Sequence of chain 1.A:
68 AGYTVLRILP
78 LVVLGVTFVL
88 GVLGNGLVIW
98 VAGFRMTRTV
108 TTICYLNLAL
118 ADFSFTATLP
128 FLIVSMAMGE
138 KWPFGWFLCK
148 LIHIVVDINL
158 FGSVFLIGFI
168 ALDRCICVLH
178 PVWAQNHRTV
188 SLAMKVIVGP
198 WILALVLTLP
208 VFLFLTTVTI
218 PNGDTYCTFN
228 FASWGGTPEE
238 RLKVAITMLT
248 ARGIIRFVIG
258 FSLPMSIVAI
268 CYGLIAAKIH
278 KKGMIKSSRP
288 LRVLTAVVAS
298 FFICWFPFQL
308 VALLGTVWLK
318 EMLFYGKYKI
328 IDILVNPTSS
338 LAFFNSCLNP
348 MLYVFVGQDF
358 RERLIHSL

Binding-site contacts:
Ligand atom CN contacts residue ARG249 of chain 1.A at 3.5 Å.
Ligand atom N contacts residue PHE158 of chain 1.A at 3.9 Å.
Ligand atom CG contacts residue LEU157 of chain 1.A at 3.8 Å (hydrophobic).
Ligand atom CN contacts residue ASP154 of chain 1.A at 3.8 Å.
Ligand atom CD1 contacts residue CYS224 of chain 1.A at 3.8 Å (hydrophobic).
Ligand atom CD1 contacts residue HIS150 of chain 1.A at 3.7 Å.
Ligand atom CB contacts residue ASP154 of chain 1.A at 3.9 Å.
Ligand atom N contacts residue ARG253 of chain 1.A at 3.7 Å.
Ligand atom CD1 contacts residue VAL153 of chain 1.A at 3.8 Å (hydrophobic).
Ligand atom CG contacts residue PHE158 of chain 1.A at 3.6 Å (hydrophobic).
Ligand atom CB contacts residue ASP154 of chain 1.A at 3.9 Å.
Ligand atom C contacts residue ARG253 of chain 1.A at 3.8 Å.
Ligand atom SD contacts residue PHE158 of chain 1.A at 3.8 Å.
Ligand atom CD2 contacts residue VAL332 of chain 1.A at 3.7 Å (hydrophobic).
Ligand atom CD2 contacts residue PHE340 of chain 1.A at 3.7 Å (hydrophobic).
Ligand atom CG1 contacts residue CYS224 of chain 1.A at 3.5 Å (hydrophobic).
Ligand atom CE contacts residue ARG253 of chain 1.A at 3.8 Å.
Ligand atom C contacts residue ARG253 of chain 1.A at 3.1 Å.
Ligand atom CB contacts residue LEU157 of chain 1.A at 3.8 Å (hydrophobic).
Ligand atom O contacts residue PHE305 of chain 1.A at 3.0 Å.
Ligand atom SD contacts residue TRP302 of chain 1.A at 3.8 Å.
Ligand atom O contacts residue ARG253 of chain 1.A at 3.3 Å (salt-bridge).
Ligand atom CE contacts residue GLN306 of chain 1.A at 3.3 Å.
Ligand atom CD1 contacts residue ARG253 of chain 1.A at 3.6 Å.
Ligand atom O contacts residue ARG253 of chain 1.A at 2.7 Å (salt-bridge).
Ligand atom N contacts residue ASP154 of chain 1.A at 3.3 Å (salt-bridge).
Ligand atom CD1 contacts residue LEU316 of chain 1.A at 3.8 Å (hydrophobic).
Ligand atom O1 contacts residue PHE158 of chain 1.A at 3.3 Å.
Ligand atom O1 contacts residue ASP154 of chain 1.A at 3.7 Å.
Ligand atom O contacts residue ARG249 of chain 1.A at 2.9 Å (salt-bridge).
Ligand atom CD1 contacts residue GLU137 of chain 1.A at 3.4 Å.
Ligand atom N contacts residue ARG249 of chain 1.A at 3.7 Å.
Ligand atom CG contacts residue VAL153 of chain 1.A at 3.9 Å (hydrophobic).
Ligand atom O1 contacts residue ARG249 of chain 1.A at 3.2 Å (salt-bridge).
Ligand atom CD1 contacts residue LEU129 of chain 1.A at 3.8 Å (hydrophobic).
Ligand atom CN contacts residue ARG253 of chain 1.A at 3.4 Å.
Ligand atom CA contacts residue ARG253 of chain 1.A at 3.4 Å.
Ligand atom N contacts residue ASP154 of chain 1.A at 3.3 Å (salt-bridge).
Ligand atom CN contacts residue PHE158 of chain 1.A at 3.4 Å (hydrophobic).
Ligand atom CE contacts residue PHE158 of chain 1.A at 3.6 Å (hydrophobic).

A small-molecule ligand and the protein it binds are described below.
Small molecule (SMILES): CC[C@H](C)[C@H](NC(=O)[C@@H](NC(=O)[C@H](Cc1ccccc1)NC(=O)[C@H](CC(C)C)NC(=O)[C@H](CCSC)NC=O)[C@@H](C)CC)C(=O)O